A small-molecule ligand and the protein it binds are described below.
Small molecule (SMILES): N[C@@H](Cc1c[nH]c2ccccc12)C(=O)O

Sequence of chain 1.A:
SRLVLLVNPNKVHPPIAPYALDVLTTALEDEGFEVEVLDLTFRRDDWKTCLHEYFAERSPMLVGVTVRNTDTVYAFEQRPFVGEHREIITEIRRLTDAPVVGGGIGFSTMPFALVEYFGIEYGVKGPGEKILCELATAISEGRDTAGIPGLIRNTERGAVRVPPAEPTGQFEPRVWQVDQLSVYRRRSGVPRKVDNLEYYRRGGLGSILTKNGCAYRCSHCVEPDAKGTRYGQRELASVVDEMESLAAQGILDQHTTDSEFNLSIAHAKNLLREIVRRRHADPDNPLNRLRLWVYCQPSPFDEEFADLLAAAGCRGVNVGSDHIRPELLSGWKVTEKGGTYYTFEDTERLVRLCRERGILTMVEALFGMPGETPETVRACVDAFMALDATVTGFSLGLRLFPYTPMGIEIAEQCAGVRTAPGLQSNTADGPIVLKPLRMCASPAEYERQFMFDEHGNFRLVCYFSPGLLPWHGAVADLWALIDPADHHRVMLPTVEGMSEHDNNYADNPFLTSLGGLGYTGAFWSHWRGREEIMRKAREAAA

Binding-site contacts:
Ligand atom CD1 contacts residue B121 of chain 1.D at 3.6 Å.
Ligand atom N contacts residue ASN527 of chain 1.A at 2.8 Å (h-bond).
Ligand atom OXT contacts residue MET375 of chain 1.A at 3.6 Å (h-bond).
Ligand atom CZ3 contacts residue SA81 of chain 1.E at 3.6 Å.
Ligand atom OXT contacts residue GLU377 of chain 1.A at 3.4 Å (salt-bridge).
Ligand atom C contacts residue ASN331 of chain 1.A at 3.6 Å.
Ligand atom CB contacts residue TYR529 of chain 1.A at 3.5 Å (hydrophobic).
Ligand atom CZ2 contacts residue B121 of chain 1.D at 4.0 Å.
Ligand atom CZ2 contacts residue VAL74 of chain 1.A at 3.4 Å (hydrophobic).
Ligand atom CB contacts residue TYR308 of chain 1.A at 4.1 Å (hydrophobic).
Ligand atom CG contacts residue ASN527 of chain 1.A at 4.1 Å.
Ligand atom CE3 contacts residue SA81 of chain 1.E at 4.0 Å.
Ligand atom CA contacts residue GLU377 of chain 1.A at 3.2 Å.
Ligand atom CD1 contacts residue ASN527 of chain 1.A at 3.2 Å.
Ligand atom C contacts residue GLU377 of chain 1.A at 3.5 Å.
Ligand atom CB contacts residue ASN527 of chain 1.A at 4.1 Å.
Ligand atom C contacts residue TYR529 of chain 1.A at 3.4 Å (hydrophobic).
Ligand atom CZ3 contacts residue B121 of chain 1.D at 3.9 Å.
Ligand atom CH2 contacts residue B121 of chain 1.D at 3.6 Å.
Ligand atom CD2 contacts residue B121 of chain 1.D at 3.5 Å.
Ligand atom CZ2 contacts residue SA81 of chain 1.E at 4.0 Å.
Ligand atom N contacts residue GLU377 of chain 1.A at 2.6 Å (salt-bridge).
Ligand atom OXT contacts residue TYR529 of chain 1.A at 2.7 Å (h-bond).
Ligand atom CH2 contacts residue SA81 of chain 1.E at 3.5 Å.
Ligand atom C contacts residue TYR308 of chain 1.A at 3.4 Å (hydrophobic).
Ligand atom CH2 contacts residue VAL74 of chain 1.A at 4.0 Å (hydrophobic).
Ligand atom CA contacts residue ASN527 of chain 1.A at 4.0 Å.
Ligand atom CE2 contacts residue B121 of chain 1.D at 3.5 Å.
Ligand atom OXT contacts residue ASN331 of chain 1.A at 3.1 Å (h-bond).
Ligand atom O contacts residue TYR308 of chain 1.A at 2.5 Å (h-bond).
Ligand atom O contacts residue TYR529 of chain 1.A at 3.6 Å.
Ligand atom NE1 contacts residue ASN527 of chain 1.A at 3.2 Å (h-bond).
Ligand atom O contacts residue B121 of chain 1.D at 3.3 Å.
Ligand atom CA contacts residue TYR308 of chain 1.A at 3.7 Å (hydrophobic).
Ligand atom NE1 contacts residue B121 of chain 1.D at 3.5 Å (h-bond).
Ligand atom CG contacts residue B121 of chain 1.D at 3.6 Å.
Ligand atom OXT contacts residue TRP548 of chain 1.A at 3.9 Å.
Ligand atom CA contacts residue TYR529 of chain 1.A at 4.0 Å (hydrophobic).
Ligand atom O contacts residue ASN331 of chain 1.A at 3.8 Å.
Ligand atom CZ2 contacts residue THR73 of chain 1.A at 4.1 Å.